Binding-site contacts:
Ligand atom O5 contacts residue ASN38 of chain 3.A at 2.3 Å (h-bond).
Ligand atom C7 contacts residue ASN38 of chain 3.A at 3.7 Å.
Ligand atom C4 contacts residue ASN38 of chain 3.A at 4.2 Å.
Ligand atom O7 contacts residue ASN38 of chain 3.A at 3.8 Å.
Ligand atom O6 contacts residue LEU381 of chain 3.A at 3.7 Å.
Ligand atom N2 contacts residue ASN38 of chain 3.A at 3.1 Å (h-bond).
Ligand atom C1 contacts residue ASN38 of chain 3.A at 1.4 Å.
Ligand atom C1 contacts residue THR318 of chain 3.A at 4.0 Å.
Ligand atom C6 contacts residue THR318 of chain 3.A at 4.3 Å.
Ligand atom C6 contacts residue LEU381 of chain 3.A at 4.2 Å (hydrophobic).
Ligand atom C2 contacts residue ASN38 of chain 3.A at 2.6 Å.
Ligand atom C5 contacts residue ASN38 of chain 3.A at 3.6 Å.
Ligand atom O6 contacts residue THR318 of chain 3.A at 4.1 Å.
Ligand atom C3 contacts residue ASN38 of chain 3.A at 3.9 Å.
Ligand atom O5 contacts residue THR318 of chain 3.A at 3.4 Å (h-bond).

Sequence of chain 3.A:
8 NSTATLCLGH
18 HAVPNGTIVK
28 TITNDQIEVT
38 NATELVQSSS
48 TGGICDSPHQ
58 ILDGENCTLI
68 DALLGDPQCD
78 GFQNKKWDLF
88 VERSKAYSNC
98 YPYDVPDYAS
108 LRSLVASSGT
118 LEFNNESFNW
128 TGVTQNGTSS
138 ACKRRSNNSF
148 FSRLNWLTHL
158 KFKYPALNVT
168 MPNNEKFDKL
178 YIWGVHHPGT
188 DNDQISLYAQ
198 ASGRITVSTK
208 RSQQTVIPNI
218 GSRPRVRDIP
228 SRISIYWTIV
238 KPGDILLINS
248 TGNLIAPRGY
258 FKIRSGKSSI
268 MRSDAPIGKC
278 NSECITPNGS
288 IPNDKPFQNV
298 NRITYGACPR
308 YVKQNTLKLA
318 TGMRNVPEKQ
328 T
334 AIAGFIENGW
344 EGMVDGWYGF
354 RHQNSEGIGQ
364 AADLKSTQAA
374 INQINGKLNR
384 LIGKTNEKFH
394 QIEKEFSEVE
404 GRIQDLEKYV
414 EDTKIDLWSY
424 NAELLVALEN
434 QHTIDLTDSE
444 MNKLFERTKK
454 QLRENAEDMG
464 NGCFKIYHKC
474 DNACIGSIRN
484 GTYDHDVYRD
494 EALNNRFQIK

A protein and the small-molecule ligand that binds it are described below.
Small molecule (SMILES): CC(=O)N[C@@H]1[C@@H](O)[C@H](O)[C@@H](CO)O[C@H]1O